Binding-site contacts:
Ligand atom C16 contacts residue GLY110 of chain 1.A at 4.0 Å.
Ligand atom N2 contacts residue LEU159 of chain 1.A at 3.7 Å.
Ligand atom C5 contacts residue ILE36 of chain 1.A at 3.4 Å (hydrophobic).
Ligand atom C18 contacts residue ASN111 of chain 1.A at 3.2 Å.
Ligand atom C1 contacts residue ILE112 of chain 1.A at 3.9 Å (hydrophobic).
Ligand atom C10 contacts residue LEU159 of chain 1.A at 3.4 Å (hydrophobic).
Ligand atom C3 contacts residue ASP113 of chain 1.A at 3.5 Å.
Ligand atom O contacts residue GLY110 of chain 1.A at 2.8 Å (h-bond).
Ligand atom C10 contacts residue GLU108 of chain 1.A at 3.6 Å.
Ligand atom O contacts residue CYS109 of chain 1.A at 3.2 Å.
Ligand atom O contacts residue LEU159 of chain 1.A at 3.4 Å.
Ligand atom C4 contacts residue ILE36 of chain 1.A at 3.4 Å (hydrophobic).
Ligand atom C4 contacts residue LEU159 of chain 1.A at 3.8 Å (hydrophobic).
Ligand atom O contacts residue GLU108 of chain 1.A at 3.6 Å.
Ligand atom N2 contacts residue ALA56 of chain 1.A at 3.2 Å.
Ligand atom C13 contacts residue ILE168 of chain 1.A at 3.5 Å (hydrophobic).
Ligand atom C3 contacts residue ILE36 of chain 1.A at 3.6 Å (hydrophobic).
Ligand atom C10 contacts residue ALA56 of chain 1.A at 3.5 Å (hydrophobic).
Ligand atom O1 contacts residue ILE36 of chain 1.A at 3.5 Å.
Ligand atom C16 contacts residue ILE36 of chain 1.A at 4.0 Å (hydrophobic).
Ligand atom C15 contacts residue VAL44 of chain 1.A at 3.8 Å (hydrophobic).
Ligand atom N3 contacts residue LYS58 of chain 1.A at 3.6 Å.
Ligand atom N2 contacts residue GLU108 of chain 1.A at 2.7 Å (salt-bridge).
Ligand atom C17 contacts residue ASN111 of chain 1.A at 3.4 Å.
Ligand atom N1 contacts residue LEU159 of chain 1.A at 3.4 Å.
Ligand atom C10 contacts residue GLY110 of chain 1.A at 3.9 Å.
Ligand atom C17 contacts residue ILE112 of chain 1.A at 3.8 Å (hydrophobic).
Ligand atom C9 contacts residue GLU108 of chain 1.A at 3.6 Å.
Ligand atom C5 contacts residue LEU159 of chain 1.A at 3.5 Å (hydrophobic).
Ligand atom C contacts residue SER116 of chain 1.A at 3.7 Å.
Ligand atom C12 contacts residue ILE168 of chain 1.A at 3.9 Å (hydrophobic).
Ligand atom C12 contacts residue MET107 of chain 1.A at 3.4 Å (hydrophobic).
Ligand atom N4 contacts residue ILE112 of chain 1.A at 3.9 Å.
Ligand atom C2 contacts residue ASP113 of chain 1.A at 3.1 Å.
Ligand atom O contacts residue ALA56 of chain 1.A at 3.7 Å.
Ligand atom C13 contacts residue MET107 of chain 1.A at 3.7 Å (hydrophobic).
Ligand atom C9 contacts residue ALA56 of chain 1.A at 3.8 Å (hydrophobic).
Ligand atom C6 contacts residue LEU159 of chain 1.A at 3.7 Å (hydrophobic).
Ligand atom N1 contacts residue ILE36 of chain 1.A at 3.8 Å.
Ligand atom C18 contacts residue ILE112 of chain 1.A at 3.9 Å (hydrophobic).

This small molecule binds to this protein.
Small molecule (SMILES): CN1CCN(c2ccc(C(=O)Nc3cc(-c4ccncc4)c[nH]c3=O)cc2)CC1

Sequence of chain 1.A:
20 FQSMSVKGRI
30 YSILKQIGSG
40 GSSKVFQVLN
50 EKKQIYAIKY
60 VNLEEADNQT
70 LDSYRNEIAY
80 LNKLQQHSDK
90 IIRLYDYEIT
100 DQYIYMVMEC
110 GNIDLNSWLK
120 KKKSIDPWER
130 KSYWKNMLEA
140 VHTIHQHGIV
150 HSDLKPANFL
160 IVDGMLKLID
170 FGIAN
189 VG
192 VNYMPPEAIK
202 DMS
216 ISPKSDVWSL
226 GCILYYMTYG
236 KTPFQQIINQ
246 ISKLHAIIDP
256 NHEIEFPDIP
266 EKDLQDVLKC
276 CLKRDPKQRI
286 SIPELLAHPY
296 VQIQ